Binding-site contacts:
Ligand atom C5 contacts residue GLU1369 of chain 1.C at 3.5 Å.
Ligand atom O7 contacts residue ASN1366 of chain 1.C at 2.9 Å (h-bond).
Ligand atom C6 contacts residue GLU1369 of chain 1.C at 3.8 Å.
Ligand atom C8 contacts residue SER1368 of chain 1.C at 4.5 Å.
Ligand atom C4 contacts residue ASN1366 of chain 1.C at 3.9 Å.
Ligand atom O6 contacts residue GLU1369 of chain 1.C at 3.8 Å.
Ligand atom N2 contacts residue SER1368 of chain 1.C at 4.2 Å.
Ligand atom C1 contacts residue ASN1366 of chain 1.C at 1.4 Å.
Ligand atom C2 contacts residue ASN1366 of chain 1.C at 2.4 Å.
Ligand atom C7 contacts residue LYS1423 of chain 1.C at 4.3 Å.
Ligand atom O5 contacts residue ASN1366 of chain 1.C at 2.4 Å (h-bond).
Ligand atom C3 contacts residue ASN1366 of chain 1.C at 3.7 Å.
Ligand atom O7 contacts residue LYS1423 of chain 1.C at 3.2 Å (salt-bridge).
Ligand atom O5 contacts residue GLU1369 of chain 1.C at 3.4 Å.
Ligand atom C5 contacts residue ASN1366 of chain 1.C at 3.6 Å.
Ligand atom C1 contacts residue GLU1369 of chain 1.C at 4.1 Å.
Ligand atom C1 contacts residue SER1368 of chain 1.C at 4.2 Å.
Ligand atom C5 contacts residue PRO1365 of chain 1.C at 4.3 Å (hydrophobic).
Ligand atom O5 contacts residue PRO1365 of chain 1.C at 3.6 Å.
Ligand atom C8 contacts residue ASN1366 of chain 1.C at 4.4 Å.
Ligand atom N2 contacts residue ASN1366 of chain 1.C at 3.1 Å (h-bond).
Ligand atom C7 contacts residue ASN1366 of chain 1.C at 3.2 Å.
Ligand atom C6 contacts residue PRO1365 of chain 1.C at 3.6 Å (hydrophobic).

A small-molecule ligand and the protein it binds are described below.
Small molecule (SMILES): CC(=O)N[C@H]1[C@H](O[C@H]2[C@H](O)[C@@H](NC(C)=O)CO[C@@H]2CO)O[C@H](CO)[C@@H](O)[C@@H]1O

Sequence of chain 1.C:
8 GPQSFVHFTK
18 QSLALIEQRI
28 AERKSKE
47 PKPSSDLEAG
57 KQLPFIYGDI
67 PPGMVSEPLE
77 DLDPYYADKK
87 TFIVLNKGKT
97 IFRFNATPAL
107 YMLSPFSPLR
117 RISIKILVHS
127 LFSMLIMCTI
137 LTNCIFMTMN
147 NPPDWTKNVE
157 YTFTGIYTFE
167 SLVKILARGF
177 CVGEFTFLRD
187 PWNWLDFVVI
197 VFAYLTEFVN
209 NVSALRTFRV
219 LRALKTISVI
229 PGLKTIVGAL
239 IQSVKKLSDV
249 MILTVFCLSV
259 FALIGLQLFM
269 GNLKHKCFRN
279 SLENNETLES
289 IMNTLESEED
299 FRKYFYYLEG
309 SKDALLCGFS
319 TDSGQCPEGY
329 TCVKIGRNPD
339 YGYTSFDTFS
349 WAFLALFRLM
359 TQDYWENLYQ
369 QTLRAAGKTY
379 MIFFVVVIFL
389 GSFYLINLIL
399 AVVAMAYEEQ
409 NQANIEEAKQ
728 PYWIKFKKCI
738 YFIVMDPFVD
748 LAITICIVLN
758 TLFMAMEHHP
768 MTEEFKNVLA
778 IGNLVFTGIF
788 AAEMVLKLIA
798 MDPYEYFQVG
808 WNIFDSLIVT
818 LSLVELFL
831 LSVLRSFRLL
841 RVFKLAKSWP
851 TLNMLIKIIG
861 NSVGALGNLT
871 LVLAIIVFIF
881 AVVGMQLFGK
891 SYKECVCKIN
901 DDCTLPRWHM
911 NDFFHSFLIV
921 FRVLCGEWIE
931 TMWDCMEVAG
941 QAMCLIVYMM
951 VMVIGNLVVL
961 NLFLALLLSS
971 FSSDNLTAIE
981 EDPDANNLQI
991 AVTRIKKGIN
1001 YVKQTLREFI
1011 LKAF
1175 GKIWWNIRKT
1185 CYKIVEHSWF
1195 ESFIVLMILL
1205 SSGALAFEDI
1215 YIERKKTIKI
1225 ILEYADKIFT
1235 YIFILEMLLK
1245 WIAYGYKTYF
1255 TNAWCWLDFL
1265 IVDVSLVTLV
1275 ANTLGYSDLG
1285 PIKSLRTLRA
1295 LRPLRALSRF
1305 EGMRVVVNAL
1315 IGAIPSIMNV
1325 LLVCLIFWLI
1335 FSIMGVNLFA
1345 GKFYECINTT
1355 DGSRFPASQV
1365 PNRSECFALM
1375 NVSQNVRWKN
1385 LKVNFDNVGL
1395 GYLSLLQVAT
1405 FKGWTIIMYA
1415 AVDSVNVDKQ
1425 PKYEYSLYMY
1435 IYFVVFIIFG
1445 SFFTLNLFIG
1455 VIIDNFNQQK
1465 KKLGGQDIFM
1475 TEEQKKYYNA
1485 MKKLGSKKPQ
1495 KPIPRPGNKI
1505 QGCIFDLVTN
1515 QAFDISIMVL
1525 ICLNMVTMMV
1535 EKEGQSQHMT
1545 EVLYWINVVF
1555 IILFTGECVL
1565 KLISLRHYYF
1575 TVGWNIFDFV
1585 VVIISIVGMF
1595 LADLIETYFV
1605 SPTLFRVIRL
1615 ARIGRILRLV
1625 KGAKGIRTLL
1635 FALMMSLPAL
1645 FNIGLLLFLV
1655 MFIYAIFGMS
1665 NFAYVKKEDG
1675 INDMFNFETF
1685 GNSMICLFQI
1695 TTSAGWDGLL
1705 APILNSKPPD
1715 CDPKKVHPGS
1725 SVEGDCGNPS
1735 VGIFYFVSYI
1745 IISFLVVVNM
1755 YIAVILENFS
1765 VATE